This small molecule binds to this protein.
Small molecule (SMILES): CC(=O)N[C@H]1[C@H](O[C@H]2[C@H](O)[C@@H](NC(C)=O)CO[C@@H]2CO)O[C@H](CO)[C@@H](O)[C@@H]1O

Sequence of chain 2.A:
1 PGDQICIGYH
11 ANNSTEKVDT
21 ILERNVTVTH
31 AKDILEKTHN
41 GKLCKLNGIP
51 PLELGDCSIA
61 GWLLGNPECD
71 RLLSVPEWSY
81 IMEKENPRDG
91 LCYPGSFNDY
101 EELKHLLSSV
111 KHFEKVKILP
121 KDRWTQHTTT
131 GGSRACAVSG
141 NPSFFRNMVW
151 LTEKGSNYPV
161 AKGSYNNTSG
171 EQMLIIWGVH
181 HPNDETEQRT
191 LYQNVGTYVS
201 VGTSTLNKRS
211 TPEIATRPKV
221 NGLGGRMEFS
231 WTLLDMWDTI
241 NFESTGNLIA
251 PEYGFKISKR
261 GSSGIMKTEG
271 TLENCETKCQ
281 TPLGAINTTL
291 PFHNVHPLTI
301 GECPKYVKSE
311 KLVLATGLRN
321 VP

Binding-site contacts:
Ligand atom C7 contacts residue ASN166 of chain 2.A at 3.6 Å.
Ligand atom N2 contacts residue THR239 of chain 2.A at 4.4 Å.
Ligand atom C5 contacts residue ASN166 of chain 2.A at 3.7 Å.
Ligand atom C1 contacts residue TRP237 of chain 2.A at 3.9 Å (hydrophobic).
Ligand atom N2 contacts residue ASN166 of chain 2.A at 2.8 Å (h-bond).
Ligand atom C2 contacts residue ASN166 of chain 2.A at 2.4 Å.
Ligand atom C3 contacts residue ASN166 of chain 2.A at 3.8 Å.
Ligand atom O6 contacts residue TRP237 of chain 2.A at 3.9 Å.
Ligand atom C6 contacts residue THR168 of chain 2.A at 4.2 Å.
Ligand atom O7 contacts residue ASN166 of chain 2.A at 4.2 Å.
Ligand atom C6 contacts residue TRP237 of chain 2.A at 3.6 Å (hydrophobic).
Ligand atom C1 contacts residue ASN166 of chain 2.A at 1.4 Å.
Ligand atom O5 contacts residue ASN166 of chain 2.A at 2.4 Å (h-bond).
Ligand atom C5 contacts residue THR168 of chain 2.A at 4.5 Å.
Ligand atom N2 contacts residue TRP237 of chain 2.A at 4.3 Å.
Ligand atom O6 contacts residue THR168 of chain 2.A at 4.4 Å.
Ligand atom C4 contacts residue ASN166 of chain 2.A at 4.1 Å.
Ligand atom C5 contacts residue TRP237 of chain 2.A at 3.8 Å (hydrophobic).
Ligand atom C8 contacts residue THR239 of chain 2.A at 4.0 Å.
Ligand atom C4 contacts residue TRP237 of chain 2.A at 4.0 Å (hydrophobic).
Ligand atom O5 contacts residue TRP237 of chain 2.A at 4.3 Å.
Ligand atom O5 contacts residue THR168 of chain 2.A at 3.7 Å.
Ligand atom O4 contacts residue TRP237 of chain 2.A at 3.6 Å.